Sequence of chain 1.B:
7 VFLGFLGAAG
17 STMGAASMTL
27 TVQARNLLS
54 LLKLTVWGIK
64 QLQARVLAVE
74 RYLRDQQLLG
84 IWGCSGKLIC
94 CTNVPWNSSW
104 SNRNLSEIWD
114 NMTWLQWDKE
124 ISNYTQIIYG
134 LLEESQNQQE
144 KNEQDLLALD

A protein and the small-molecule ligand that binds it are described below.
Small molecule (SMILES): CC(=O)N[C@@H]1[C@@H](O)[C@H](O)[C@@H](CO)O[C@H]1O

Binding-site contacts:
Ligand atom C5 contacts residue ASN126 of chain 1.B at 3.4 Å.
Ligand atom O5 contacts residue ASN126 of chain 1.B at 2.1 Å (h-bond).
Ligand atom O7 contacts residue ASN126 of chain 1.B at 4.5 Å.
Ligand atom C6 contacts residue ASN126 of chain 1.B at 4.4 Å.
Ligand atom O6 contacts residue ASN126 of chain 1.B at 4.5 Å.
Ligand atom C4 contacts residue ASN126 of chain 1.B at 4.0 Å.
Ligand atom C3 contacts residue ASN126 of chain 1.B at 3.8 Å.
Ligand atom C7 contacts residue ASN126 of chain 1.B at 3.3 Å.
Ligand atom C8 contacts residue GLU123 of chain 1.B at 4.0 Å.
Ligand atom C8 contacts residue ASN126 of chain 1.B at 2.4 Å.
Ligand atom C1 contacts residue ASN126 of chain 1.B at 1.4 Å.
Ligand atom N2 contacts residue ASN126 of chain 1.B at 3.2 Å (h-bond).
Ligand atom C2 contacts residue ASN126 of chain 1.B at 2.5 Å.